Sequence of chain 1.K:
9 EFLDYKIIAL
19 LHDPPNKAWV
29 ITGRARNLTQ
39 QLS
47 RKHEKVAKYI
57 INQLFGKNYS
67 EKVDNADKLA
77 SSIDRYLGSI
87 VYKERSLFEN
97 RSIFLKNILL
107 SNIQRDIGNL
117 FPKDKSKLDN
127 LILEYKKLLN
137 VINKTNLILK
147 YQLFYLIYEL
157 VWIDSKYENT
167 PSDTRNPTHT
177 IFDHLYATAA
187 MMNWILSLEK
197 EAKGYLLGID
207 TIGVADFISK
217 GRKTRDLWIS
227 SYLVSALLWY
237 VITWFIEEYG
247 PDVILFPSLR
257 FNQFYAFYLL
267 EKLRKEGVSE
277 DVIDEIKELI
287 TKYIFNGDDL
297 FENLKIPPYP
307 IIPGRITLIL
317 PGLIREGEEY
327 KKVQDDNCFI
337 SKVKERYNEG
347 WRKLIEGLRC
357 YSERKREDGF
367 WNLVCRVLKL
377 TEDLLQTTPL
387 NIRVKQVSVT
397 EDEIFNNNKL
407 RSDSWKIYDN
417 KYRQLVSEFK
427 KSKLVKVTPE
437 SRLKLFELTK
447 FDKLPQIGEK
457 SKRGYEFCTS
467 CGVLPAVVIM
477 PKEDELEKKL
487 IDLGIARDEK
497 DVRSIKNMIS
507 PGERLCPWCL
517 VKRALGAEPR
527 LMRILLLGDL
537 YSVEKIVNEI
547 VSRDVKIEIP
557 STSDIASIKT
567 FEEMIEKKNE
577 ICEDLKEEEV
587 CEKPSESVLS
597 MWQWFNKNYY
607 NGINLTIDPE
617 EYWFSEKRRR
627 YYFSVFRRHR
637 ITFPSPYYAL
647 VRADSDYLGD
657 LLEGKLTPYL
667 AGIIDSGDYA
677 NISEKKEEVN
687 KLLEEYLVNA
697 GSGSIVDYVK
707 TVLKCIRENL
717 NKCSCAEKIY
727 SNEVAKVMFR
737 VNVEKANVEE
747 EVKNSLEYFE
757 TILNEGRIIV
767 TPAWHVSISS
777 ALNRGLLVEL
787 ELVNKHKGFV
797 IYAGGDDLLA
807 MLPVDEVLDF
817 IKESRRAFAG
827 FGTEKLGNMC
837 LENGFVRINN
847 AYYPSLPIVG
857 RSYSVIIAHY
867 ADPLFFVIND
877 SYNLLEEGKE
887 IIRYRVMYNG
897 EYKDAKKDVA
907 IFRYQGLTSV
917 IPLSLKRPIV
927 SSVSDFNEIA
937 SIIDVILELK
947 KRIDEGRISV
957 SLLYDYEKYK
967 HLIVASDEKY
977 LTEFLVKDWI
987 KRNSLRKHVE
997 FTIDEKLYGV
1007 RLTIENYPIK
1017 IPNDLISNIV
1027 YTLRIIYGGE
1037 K

The protein below binds the small molecule below.
Small molecule (SMILES): Nc1ncnc2c1ncn2[C@@H]1O[C@H](CO[P](=O)(O)O[P](=O)(O)NP(=O)(O)O)[C@@H](O)[C@H]1O

Binding-site contacts:
Ligand atom N7 contacts residue PRO309 of chain 1.K at 3.5 Å.
Ligand atom O1G contacts residue GLY209 of chain 1.K at 3.4 Å (h-bond).
Ligand atom O4' contacts residue VAL210 of chain 1.K at 3.3 Å.
Ligand atom O5' contacts residue ANP1 of chain 1.PA at 3.2 Å.
Ligand atom C2 contacts residue SER227 of chain 1.K at 3.6 Å.
Ligand atom C2' contacts residue ASP803 of chain 1.K at 3.1 Å.
Ligand atom N1 contacts residue SER227 of chain 1.K at 3.3 Å.
Ligand atom O2G contacts residue LYS429 of chain 1.K at 3.2 Å.
Ligand atom N3B contacts residue GLY209 of chain 1.K at 3.5 Å.
Ligand atom N6 contacts residue TYR798 of chain 1.K at 3.3 Å.
Ligand atom O1G contacts residue ASP206 of chain 1.K at 3.4 Å (salt-bridge).
Ligand atom C6 contacts residue TYR798 of chain 1.K at 3.4 Å (hydrophobic).
Ligand atom PA contacts residue MN1 of chain 1.SA at 3.4 Å.
Ligand atom O2B contacts residue MN1 of chain 1.SA at 2.3 Å.
Ligand atom C5 contacts residue TYR798 of chain 1.K at 3.6 Å (hydrophobic).
Ligand atom C8 contacts residue GLY310 of chain 1.K at 3.4 Å.
Ligand atom O1B contacts residue VAL210 of chain 1.K at 3.0 Å (h-bond).
Ligand atom PG contacts residue MN1 of chain 1.SA at 3.1 Å.
Ligand atom O1G contacts residue THR207 of chain 1.K at 3.0 Å (h-bond).
Ligand atom N6 contacts residue ILE308 of chain 1.K at 3.0 Å (h-bond).
Ligand atom C4 contacts residue VAL210 of chain 1.K at 3.5 Å (hydrophobic).
Ligand atom C6 contacts residue VAL230 of chain 1.K at 3.5 Å (hydrophobic).
Ligand atom O2B contacts residue THR207 of chain 1.K at 3.4 Å (h-bond).
Ligand atom O1B contacts residue GLY209 of chain 1.K at 3.7 Å.
Ligand atom O2G contacts residue MN1 of chain 1.SA at 3.6 Å.
Ligand atom PB contacts residue MN1 of chain 1.SA at 3.5 Å.
Ligand atom O1A contacts residue ASP206 of chain 1.K at 3.3 Å (salt-bridge).
Ligand atom O2B contacts residue VAL210 of chain 1.K at 3.0 Å (h-bond).
Ligand atom N6 contacts residue VAL230 of chain 1.K at 3.4 Å.
Ligand atom O1G contacts residue MN1 of chain 1.SA at 2.0 Å.
Ligand atom N9 contacts residue VAL210 of chain 1.K at 3.6 Å.
Ligand atom O1B contacts residue ALA211 of chain 1.K at 2.6 Å (h-bond).
Ligand atom O2' contacts residue ASP803 of chain 1.K at 2.4 Å (salt-bridge).
Ligand atom O1A contacts residue MN1 of chain 1.SA at 2.0 Å.
Ligand atom PB contacts residue VAL210 of chain 1.K at 3.3 Å.
Ligand atom N1 contacts residue TYR798 of chain 1.K at 3.4 Å.
Ligand atom O3' contacts residue TYR878 of chain 1.K at 3.4 Å.
Ligand atom N6 contacts residue SER231 of chain 1.K at 3.1 Å (h-bond).
Ligand atom N3 contacts residue VAL210 of chain 1.K at 3.5 Å.
Ligand atom N7 contacts residue GLY310 of chain 1.K at 2.9 Å (h-bond).